A protein and the small-molecule ligand that binds it are described below.
Small molecule (SMILES): Cc1c([C@H](O)C2[C@H](O)CCC[C@H]2O)ccc2c1c(=O)n(Cc1ccco1)c(=O)n2C

Binding-site contacts:
Ligand atom O24 contacts residue HIS198 of chain 1.A at 3.3 Å (h-bond).
Ligand atom C2 contacts residue PHE391 of chain 1.A at 3.6 Å (hydrophobic).
Ligand atom C5 contacts residue PHE353 of chain 1.A at 3.2 Å (hydrophobic).
Ligand atom C30 contacts residue MET307 of chain 1.A at 3.7 Å (hydrophobic).
Ligand atom C19 contacts residue PHE391 of chain 1.A at 3.6 Å (hydrophobic).
Ligand atom O25 contacts residue PHE396 of chain 1.A at 3.4 Å.
Ligand atom O27 contacts residue GLN265 of chain 1.A at 3.6 Å.
Ligand atom C18 contacts residue HIS280 of chain 1.A at 3.5 Å.
Ligand atom C11 contacts residue PHE353 of chain 1.A at 3.6 Å (hydrophobic).
Ligand atom C11 contacts residue HIS280 of chain 1.A at 3.6 Å.
Ligand atom C3 contacts residue PHE353 of chain 1.A at 3.6 Å (hydrophobic).
Ligand atom C28 contacts residue GLN265 of chain 1.A at 3.5 Å.
Ligand atom C18 contacts residue CO1 of chain 1.B at 3.7 Å.
Ligand atom O13 contacts residue PHE364 of chain 1.A at 3.7 Å.
Ligand atom C21 contacts residue SER239 of chain 1.A at 3.2 Å.
Ligand atom C1 contacts residue PHE353 of chain 1.A at 3.5 Å (hydrophobic).
Ligand atom N7 contacts residue PHE353 of chain 1.A at 3.5 Å.
Ligand atom O14 contacts residue PHE353 of chain 1.A at 3.7 Å.
Ligand atom C22 contacts residue SER239 of chain 1.A at 3.5 Å.
Ligand atom O24 contacts residue HIS280 of chain 1.A at 3.0 Å (h-bond).
Ligand atom C10 contacts residue PHE353 of chain 1.A at 3.7 Å (hydrophobic).
Ligand atom O25 contacts residue LEU237 of chain 1.A at 3.7 Å.
Ligand atom O14 contacts residue CO1 of chain 1.B at 2.2 Å.
Ligand atom C6 contacts residue PHE353 of chain 1.A at 3.2 Å (hydrophobic).
Ligand atom C4 contacts residue PHE396 of chain 1.A at 3.5 Å (hydrophobic).
Ligand atom C3 contacts residue GLY392 of chain 1.A at 3.6 Å.
Ligand atom C8 contacts residue PHE396 of chain 1.A at 3.6 Å (hydrophobic).
Ligand atom C2 contacts residue PHE353 of chain 1.A at 3.6 Å (hydrophobic).
Ligand atom N7 contacts residue PHE396 of chain 1.A at 3.3 Å.
Ligand atom O14 contacts residue GLU366 of chain 1.A at 3.4 Å (salt-bridge).
Ligand atom O14 contacts residue PHE391 of chain 1.A at 3.6 Å.
Ligand atom C19 contacts residue CO1 of chain 1.B at 3.3 Å.
Ligand atom O24 contacts residue CO1 of chain 1.B at 2.1 Å.
Ligand atom O14 contacts residue HIS280 of chain 1.A at 3.2 Å (h-bond).
Ligand atom C5 contacts residue PHE396 of chain 1.A at 3.7 Å (hydrophobic).
Ligand atom C12 contacts residue CO1 of chain 1.B at 3.4 Å.
Ligand atom C17 contacts residue PHE396 of chain 1.A at 3.7 Å (hydrophobic).
Ligand atom C20 contacts residue PRO252 of chain 1.A at 3.6 Å (hydrophobic).
Ligand atom C12 contacts residue PHE391 of chain 1.A at 3.5 Å (hydrophobic).
Ligand atom C4 contacts residue PHE353 of chain 1.A at 3.3 Å (hydrophobic).

Sequence of chain 1.A:
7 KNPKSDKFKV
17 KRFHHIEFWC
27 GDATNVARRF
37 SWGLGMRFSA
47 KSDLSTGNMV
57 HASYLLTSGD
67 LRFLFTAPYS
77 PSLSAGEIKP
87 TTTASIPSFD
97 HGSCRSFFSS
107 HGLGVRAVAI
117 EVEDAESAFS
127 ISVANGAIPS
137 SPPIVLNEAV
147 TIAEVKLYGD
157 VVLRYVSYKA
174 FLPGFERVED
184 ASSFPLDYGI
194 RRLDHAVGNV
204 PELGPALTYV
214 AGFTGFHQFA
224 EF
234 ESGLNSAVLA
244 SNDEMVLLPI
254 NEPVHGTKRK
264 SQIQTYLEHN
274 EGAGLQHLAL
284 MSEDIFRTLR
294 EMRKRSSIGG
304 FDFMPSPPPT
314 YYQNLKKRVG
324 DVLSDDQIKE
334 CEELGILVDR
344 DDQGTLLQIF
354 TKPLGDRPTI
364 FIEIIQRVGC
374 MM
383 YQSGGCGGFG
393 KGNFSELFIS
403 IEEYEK